Binding-site contacts:
Ligand atom C contacts residue TYR80 of chain 2.BA at 3.8 Å (hydrophobic).
Ligand atom O contacts residue PHE100 of chain 2.AA at 3.8 Å.
Ligand atom CB contacts residue PHE78 of chain 2.BA at 3.6 Å (hydrophobic).
Ligand atom C contacts residue OCA1 of chain 2.FC at 3.0 Å.
Ligand atom CA contacts residue OCA1 of chain 2.FC at 2.6 Å.
Ligand atom CD contacts residue PHE130 of chain 2.BA at 3.5 Å (hydrophobic).
Ligand atom N contacts residue PHE100 of chain 2.AA at 3.6 Å.
Ligand atom F2 contacts residue VAL62 of chain 2.AA at 3.6 Å.
Ligand atom F2 contacts residue LEU66 of chain 2.AA at 3.6 Å.
Ligand atom O contacts residue TYR80 of chain 2.BA at 2.7 Å (h-bond).
Ligand atom CD1 contacts residue PHE100 of chain 2.AA at 3.6 Å (hydrophobic).
Ligand atom CB contacts residue LEU209 of chain 2.BA at 3.6 Å (hydrophobic).
Ligand atom N contacts residue TYR80 of chain 2.BA at 3.0 Å (h-bond).
Ligand atom CA contacts residue PHE78 of chain 2.BA at 3.7 Å (hydrophobic).
Ligand atom CA contacts residue PHE78 of chain 2.BA at 3.6 Å (hydrophobic).
Ligand atom C contacts residue PHE78 of chain 2.BA at 3.5 Å (hydrophobic).
Ligand atom F2 contacts residue LEU110 of chain 2.BA at 3.6 Å.
Ligand atom CE contacts residue GLU44 of chain 2.BA at 3.4 Å.
Ligand atom CB contacts residue LEU108 of chain 2.BA at 3.8 Å (hydrophobic).
Ligand atom CG2 contacts residue OCA1 of chain 2.FC at 3.1 Å.
Ligand atom O contacts residue PHE78 of chain 2.BA at 3.8 Å.
Ligand atom CD contacts residue TYR80 of chain 2.BA at 3.6 Å (hydrophobic).
Ligand atom N contacts residue OCA1 of chain 2.FC at 1.5 Å.
Ligand atom CZ contacts residue THR97 of chain 2.AA at 3.2 Å.
Ligand atom F2 contacts residue TYR80 of chain 2.BA at 3.6 Å.
Ligand atom CB contacts residue OCA1 of chain 2.FC at 3.8 Å.
Ligand atom CB contacts residue PHE130 of chain 2.BA at 3.6 Å (hydrophobic).
Ligand atom CA contacts residue OCA1 of chain 2.FC at 3.6 Å.
Ligand atom CG contacts residue LEU108 of chain 2.BA at 3.7 Å (hydrophobic).
Ligand atom C contacts residue PHE100 of chain 2.AA at 3.8 Å (hydrophobic).
Ligand atom N contacts residue OCA1 of chain 2.FC at 2.5 Å (h-bond).
Ligand atom CE contacts residue ILE46 of chain 2.BA at 3.8 Å (hydrophobic).
Ligand atom CD1 contacts residue LEU132 of chain 2.BA at 3.8 Å (hydrophobic).
Ligand atom CZ contacts residue LEU132 of chain 2.BA at 3.8 Å (hydrophobic).
Ligand atom F1 contacts residue THR97 of chain 2.AA at 3.0 Å.
Ligand atom CA contacts residue PHE100 of chain 2.AA at 3.7 Å (hydrophobic).
Ligand atom F1 contacts residue PHE100 of chain 2.AA at 3.1 Å.
Ligand atom CD2 contacts residue LEU108 of chain 2.BA at 3.4 Å (hydrophobic).
Ligand atom F1 contacts residue ASP96 of chain 2.AA at 3.4 Å.
Ligand atom CE contacts residue LEU209 of chain 2.BA at 3.5 Å (hydrophobic).

Sequence of chain 2.BA:
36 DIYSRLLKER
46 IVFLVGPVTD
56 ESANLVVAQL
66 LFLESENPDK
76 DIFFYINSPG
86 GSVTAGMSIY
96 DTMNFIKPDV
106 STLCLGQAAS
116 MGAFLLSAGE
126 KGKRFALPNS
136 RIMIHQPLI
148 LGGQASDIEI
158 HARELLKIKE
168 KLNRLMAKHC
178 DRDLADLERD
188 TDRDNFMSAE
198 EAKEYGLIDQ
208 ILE

Sequence of chain 2.AA:
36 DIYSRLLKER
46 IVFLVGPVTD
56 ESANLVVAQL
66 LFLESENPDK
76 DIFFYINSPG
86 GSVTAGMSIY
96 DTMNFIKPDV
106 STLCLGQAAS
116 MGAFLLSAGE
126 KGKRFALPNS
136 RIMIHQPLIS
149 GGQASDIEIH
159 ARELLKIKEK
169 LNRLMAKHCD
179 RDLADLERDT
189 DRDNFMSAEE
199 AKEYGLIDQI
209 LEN

The small molecule below binds the protein below.
Small molecule (SMILES): C[C@@H]1C[C@H]2C(=O)O[C@@H](C)[C@H](NC(=O)[C@@H](N)Cc3cc(F)cc(F)c3)C(=O)N3CCC[C@H]3C(=O)N3CCCC[C@H]3C(=O)N[C@@H](C)C(=O)N2C1